A small-molecule ligand and the protein it binds are described below.
Small molecule (SMILES): Nc1nc2[nH]c(CCCCc3csc(C(=O)N[C@@H](CCC(=O)O)C(=O)O)c3)cc2c(=O)[nH]1

Sequence of chain 1.A:
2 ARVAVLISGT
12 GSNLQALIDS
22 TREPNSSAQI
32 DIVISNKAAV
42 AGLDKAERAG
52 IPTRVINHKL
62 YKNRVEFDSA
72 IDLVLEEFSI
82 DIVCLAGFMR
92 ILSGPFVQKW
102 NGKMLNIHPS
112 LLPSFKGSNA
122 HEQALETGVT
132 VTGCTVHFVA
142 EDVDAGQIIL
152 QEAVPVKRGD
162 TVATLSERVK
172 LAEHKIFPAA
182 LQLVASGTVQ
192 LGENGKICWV

Binding-site contacts:
Ligand atom O27 contacts residue ARG65 of chain 1.A at 3.0 Å (salt-bridge).
Ligand atom N5 contacts residue ARG91 of chain 1.A at 2.9 Å (salt-bridge).
Ligand atom C21 contacts residue MET90 of chain 1.A at 3.7 Å (hydrophobic).
Ligand atom O27 contacts residue ARG91 of chain 1.A at 3.6 Å.
Ligand atom C4 contacts residue ALA141 of chain 1.A at 3.8 Å (hydrophobic).
Ligand atom C29 contacts residue ASN107 of chain 1.A at 3.8 Å.
Ligand atom C30 contacts residue GAR1 of chain 1.B at 3.5 Å.
Ligand atom N11 contacts residue GLU142 of chain 1.A at 3.0 Å (salt-bridge).
Ligand atom N1 contacts residue LEU93 of chain 1.A at 3.0 Å (h-bond).
Ligand atom O10 contacts residue HIS138 of chain 1.A at 3.6 Å.
Ligand atom O24 contacts residue ARG91 of chain 1.A at 3.1 Å (salt-bridge).
Ligand atom N3 contacts residue VAL140 of chain 1.A at 3.6 Å.
Ligand atom C22 contacts residue MET90 of chain 1.A at 3.3 Å (hydrophobic).
Ligand atom C30 contacts residue PHE89 of chain 1.A at 3.2 Å (hydrophobic).
Ligand atom C6 contacts residue LEU86 of chain 1.A at 3.7 Å (hydrophobic).
Ligand atom C6 contacts residue ARG91 of chain 1.A at 3.6 Å.
Ligand atom C21 contacts residue ARG91 of chain 1.A at 3.3 Å.
Ligand atom N11 contacts residue LEU93 of chain 1.A at 3.1 Å (h-bond).
Ligand atom C29 contacts residue PHE89 of chain 1.A at 3.2 Å (hydrophobic).
Ligand atom C12 contacts residue MET90 of chain 1.A at 3.3 Å (hydrophobic).
Ligand atom C15 contacts residue SER119 of chain 1.A at 3.8 Å.
Ligand atom O10 contacts residue ASP145 of chain 1.A at 3.0 Å (salt-bridge).
Ligand atom C4 contacts residue VAL144 of chain 1.A at 3.7 Å (hydrophobic).
Ligand atom N3 contacts residue ALA141 of chain 1.A at 2.8 Å (h-bond).
Ligand atom N11 contacts residue VAL98 of chain 1.A at 3.6 Å.
Ligand atom N19 contacts residue MET90 of chain 1.A at 3.1 Å (h-bond).
Ligand atom C15 contacts residue GLY118 of chain 1.A at 3.6 Å.
Ligand atom O28 contacts residue ILE92 of chain 1.A at 2.9 Å (h-bond).
Ligand atom O28 contacts residue ARG91 of chain 1.A at 3.5 Å.
Ligand atom C29 contacts residue ARG91 of chain 1.A at 3.7 Å.
Ligand atom C2 contacts residue ALA141 of chain 1.A at 3.5 Å (hydrophobic).
Ligand atom N1 contacts residue ILE92 of chain 1.A at 3.8 Å.
Ligand atom O10 contacts residue VAL144 of chain 1.A at 3.5 Å.
Ligand atom C29 contacts residue LEU86 of chain 1.A at 3.8 Å (hydrophobic).
Ligand atom C32 contacts residue GAR1 of chain 1.B at 3.7 Å.
Ligand atom C4 contacts residue VAL140 of chain 1.A at 3.6 Å (hydrophobic).
Ligand atom C26 contacts residue ARG65 of chain 1.A at 3.7 Å.
Ligand atom N11 contacts residue ALA141 of chain 1.A at 3.4 Å (h-bond).
Ligand atom O28 contacts residue ARG65 of chain 1.A at 2.9 Å (salt-bridge).
Ligand atom N3 contacts residue VAL144 of chain 1.A at 3.6 Å.